A protein and the small-molecule ligand that binds it are described below.
Small molecule (SMILES): Nc1nc2c(ncn2[C@@H]2O[C@H](CO[P](=O)(O)O[P](=O)(O)NP(=O)(O)O)[C@@H](O)[C@H]2O)c(=O)[nH]1

Sequence of chain 1.B:
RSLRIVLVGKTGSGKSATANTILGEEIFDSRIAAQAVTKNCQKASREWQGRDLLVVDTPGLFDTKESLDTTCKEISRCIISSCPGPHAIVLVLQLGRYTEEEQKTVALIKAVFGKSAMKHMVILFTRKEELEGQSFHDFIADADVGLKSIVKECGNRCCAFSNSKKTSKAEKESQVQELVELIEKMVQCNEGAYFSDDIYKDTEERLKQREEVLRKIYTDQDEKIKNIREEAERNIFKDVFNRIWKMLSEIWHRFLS

Binding-site contacts:
Ligand atom O6 contacts residue PHE172 of chain 1.B at 3.5 Å (h-bond).
Ligand atom O1A contacts residue GLY25 of chain 1.B at 3.5 Å.
Ligand atom O1B contacts residue GLY23 of chain 1.B at 3.6 Å.
Ligand atom O3G contacts residue ALA47 of chain 1.B at 3.6 Å.
Ligand atom O4' contacts residue ARG138 of chain 1.B at 3.3 Å (salt-bridge).
Ligand atom N3 contacts residue ARG138 of chain 1.B at 3.5 Å (salt-bridge).
Ligand atom N7 contacts residue ASN174 of chain 1.B at 3.0 Å (h-bond).
Ligand atom O2G contacts residue VAL48 of chain 1.B at 3.3 Å.
Ligand atom O2G contacts residue MG1 of chain 1.I at 2.3 Å.
Ligand atom O2A contacts residue SER41 of chain 1.B at 3.2 Å.
Ligand atom N3B contacts residue GLY23 of chain 1.B at 3.0 Å (h-bond).
Ligand atom O1G contacts residue MG1 of chain 1.I at 3.3 Å.
Ligand atom O6 contacts residue ASN174 of chain 1.B at 2.8 Å (h-bond).
Ligand atom N1 contacts residue GLU140 of chain 1.B at 2.7 Å (salt-bridge).
Ligand atom O1B contacts residue LYS26 of chain 1.B at 2.7 Å (salt-bridge).
Ligand atom C5 contacts residue ASN174 of chain 1.B at 3.6 Å.
Ligand atom PB contacts residue MG1 of chain 1.I at 3.6 Å.
Ligand atom O6 contacts residue ARG138 of chain 1.B at 3.0 Å (salt-bridge).
Ligand atom O1G contacts residue LYS26 of chain 1.B at 3.5 Å (salt-bridge).
Ligand atom O1B contacts residue GLY25 of chain 1.B at 2.5 Å (h-bond).
Ligand atom N1 contacts residue ARG138 of chain 1.B at 3.6 Å.
Ligand atom O1A contacts residue SER27 of chain 1.B at 3.3 Å (h-bond).
Ligand atom C6 contacts residue ASN174 of chain 1.B at 3.5 Å.
Ligand atom N2 contacts residue GLU140 of chain 1.B at 2.4 Å (salt-bridge).
Ligand atom O2B contacts residue SER27 of chain 1.B at 3.1 Å (h-bond).
Ligand atom O2G contacts residue THR49 of chain 1.B at 3.4 Å (h-bond).
Ligand atom O1B contacts residue SER24 of chain 1.B at 3.1 Å (h-bond).
Ligand atom O6 contacts residue SER173 of chain 1.B at 3.6 Å.
Ligand atom C2 contacts residue GLU140 of chain 1.B at 3.0 Å.
Ligand atom C6 contacts residue ARG138 of chain 1.B at 3.4 Å.
Ligand atom C1' contacts residue ARG138 of chain 1.B at 3.6 Å.
Ligand atom PG contacts residue MG1 of chain 1.I at 3.2 Å.
Ligand atom O3G contacts residue VAL48 of chain 1.B at 3.2 Å (h-bond).
Ligand atom O3' contacts residue ARG42 of chain 1.B at 3.2 Å.
Ligand atom PB contacts residue LYS26 of chain 1.B at 3.7 Å.
Ligand atom O3' contacts residue ILE43 of chain 1.B at 3.0 Å (h-bond).
Ligand atom O1A contacts residue ALA28 of chain 1.B at 3.0 Å (h-bond).
Ligand atom O2A contacts residue ARG42 of chain 1.B at 2.9 Å (salt-bridge).
Ligand atom O1A contacts residue SER41 of chain 1.B at 3.5 Å.
Ligand atom O2B contacts residue MG1 of chain 1.I at 2.3 Å.